Sequence of chain 1.A:
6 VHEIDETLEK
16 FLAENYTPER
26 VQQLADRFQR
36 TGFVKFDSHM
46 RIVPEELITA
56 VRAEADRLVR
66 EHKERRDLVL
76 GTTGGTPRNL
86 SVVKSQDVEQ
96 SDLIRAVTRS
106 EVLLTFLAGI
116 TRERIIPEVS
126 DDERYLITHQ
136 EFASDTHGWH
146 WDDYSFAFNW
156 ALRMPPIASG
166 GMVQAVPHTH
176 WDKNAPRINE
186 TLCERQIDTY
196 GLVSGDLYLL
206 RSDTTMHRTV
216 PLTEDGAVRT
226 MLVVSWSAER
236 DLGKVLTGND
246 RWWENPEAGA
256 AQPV

This small molecule binds to this protein.
Small molecule (SMILES): N[C@@H](CCCC[NH3+])C(=O)O

Binding-site contacts:
Ligand atom CG contacts residue GLU128 of chain 1.A at 3.8 Å.
Ligand atom C contacts residue HIS145 of chain 1.A at 3.6 Å.
Ligand atom OXT contacts residue ARG83 of chain 1.A at 3.0 Å (salt-bridge).
Ligand atom CE contacts residue AKG1 of chain 1.F at 3.4 Å.
Ligand atom O contacts residue HIS145 of chain 1.A at 3.5 Å.
Ligand atom N contacts residue TRP146 of chain 1.A at 3.1 Å (h-bond).
Ligand atom OXT contacts residue HIS145 of chain 1.A at 3.9 Å.
Ligand atom CD contacts residue GLU128 of chain 1.A at 4.0 Å.
Ligand atom OXT contacts residue LEU75 of chain 1.A at 3.3 Å.
Ligand atom CG contacts residue AKG1 of chain 1.F at 3.2 Å.
Ligand atom CE contacts residue ASP147 of chain 1.A at 3.7 Å.
Ligand atom CB contacts residue TRP248 of chain 1.A at 3.5 Å (hydrophobic).
Ligand atom C contacts residue ARG83 of chain 1.A at 3.5 Å.
Ligand atom OXT contacts residue TRP247 of chain 1.A at 3.2 Å (h-bond).
Ligand atom C contacts residue HIS142 of chain 1.A at 4.0 Å.
Ligand atom NZ contacts residue SER230 of chain 1.A at 2.9 Å (h-bond).
Ligand atom CA contacts residue TRP146 of chain 1.A at 3.7 Å (hydrophobic).
Ligand atom N contacts residue ASP147 of chain 1.A at 4.1 Å.
Ligand atom O contacts residue HIS142 of chain 1.A at 2.9 Å (h-bond).
Ligand atom CE contacts residue GLU128 of chain 1.A at 4.0 Å.
Ligand atom CE contacts residue LEU131 of chain 1.A at 3.8 Å (hydrophobic).
Ligand atom O contacts residue ARG83 of chain 1.A at 2.9 Å (salt-bridge).
Ligand atom CA contacts residue HIS145 of chain 1.A at 3.5 Å.
Ligand atom C contacts residue TRP247 of chain 1.A at 3.2 Å (hydrophobic).
Ligand atom CA contacts residue TRP247 of chain 1.A at 4.1 Å (hydrophobic).
Ligand atom NZ contacts residue GLU128 of chain 1.A at 2.9 Å (salt-bridge).
Ligand atom CE contacts residue VAL228 of chain 1.A at 3.9 Å (hydrophobic).
Ligand atom CD contacts residue AKG1 of chain 1.F at 3.7 Å.
Ligand atom CD contacts residue LEU131 of chain 1.A at 3.8 Å (hydrophobic).
Ligand atom CG contacts residue ASP147 of chain 1.A at 3.3 Å.
Ligand atom N contacts residue HIS145 of chain 1.A at 4.2 Å.
Ligand atom CB contacts residue TRP247 of chain 1.A at 3.9 Å (hydrophobic).
Ligand atom CD contacts residue ASP147 of chain 1.A at 4.1 Å.
Ligand atom NZ contacts residue ASP147 of chain 1.A at 3.0 Å (salt-bridge).
Ligand atom NZ contacts residue AKG1 of chain 1.F at 4.1 Å.
Ligand atom N contacts residue TRP248 of chain 1.A at 4.1 Å.
Ligand atom O contacts residue TRP247 of chain 1.A at 3.1 Å (h-bond).
Ligand atom CB contacts residue AKG1 of chain 1.F at 3.9 Å.
Ligand atom CE contacts residue SER230 of chain 1.A at 4.1 Å.
Ligand atom N contacts residue TRP176 of chain 1.A at 4.1 Å.